This protein binds this small molecule.
Small molecule (SMILES): CC(=O)N[C@@H]1[C@@H](O)[C@H](O)[C@@H](CO)O[C@H]1O

Binding-site contacts:
Ligand atom N2 contacts residue ASN66 of chain 1.B at 3.0 Å.
Ligand atom C8 contacts residue SER67 of chain 1.B at 4.4 Å.
Ligand atom C5 contacts residue ASN66 of chain 1.B at 3.6 Å.
Ligand atom C2 contacts residue ASN66 of chain 1.B at 2.6 Å.
Ligand atom C8 contacts residue ASN66 of chain 1.B at 3.6 Å.
Ligand atom C8 contacts residue TRP65 of chain 1.B at 3.8 Å (hydrophobic).
Ligand atom O5 contacts residue ASN66 of chain 1.B at 2.4 Å (h-bond).
Ligand atom C1 contacts residue ASN66 of chain 1.B at 1.4 Å.
Ligand atom C4 contacts residue ASN66 of chain 1.B at 4.3 Å.
Ligand atom C7 contacts residue ASN66 of chain 1.B at 3.8 Å.
Ligand atom C3 contacts residue ASN66 of chain 1.B at 3.9 Å.

Sequence of chain 1.B:
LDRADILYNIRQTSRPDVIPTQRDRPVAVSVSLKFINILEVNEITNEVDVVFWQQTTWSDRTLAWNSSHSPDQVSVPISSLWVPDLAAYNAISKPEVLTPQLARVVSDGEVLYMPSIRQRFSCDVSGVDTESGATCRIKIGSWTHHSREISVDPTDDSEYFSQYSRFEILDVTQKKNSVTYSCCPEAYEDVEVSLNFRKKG